Binding-site contacts:
Ligand atom O2 contacts residue THR88 of chain 1.C at 3.4 Å.
Ligand atom O4 contacts residue TYR87 of chain 1.C at 3.2 Å.
Ligand atom CD1 contacts residue GLY29 of chain 1.C at 3.3 Å.
Ligand atom C21 contacts residue GLY50 of chain 1.C at 3.6 Å.
Ligand atom CH3 contacts residue GLY27 of chain 1.C at 3.7 Å.
Ligand atom CD21 contacts residue TYR87 of chain 1.C at 3.7 Å (hydrophobic).
Ligand atom CD1 contacts residue GLN28 of chain 1.C at 3.4 Å.
Ligand atom O3 contacts residue ASP48 of chain 1.C at 2.5 Å (salt-bridge).
Ligand atom O1 contacts residue GLY246 of chain 1.C at 3.4 Å (h-bond).
Ligand atom C41 contacts residue PRO86 of chain 1.C at 3.6 Å (hydrophobic).
Ligand atom CA3 contacts residue GLY50 of chain 1.C at 3.6 Å.
Ligand atom CH3 contacts residue THR248 of chain 1.C at 3.2 Å.
Ligand atom O4 contacts residue THR88 of chain 1.C at 3.1 Å (h-bond).
Ligand atom O3 contacts residue GLY246 of chain 1.C at 3.5 Å.
Ligand atom CB1 contacts residue THR88 of chain 1.C at 3.7 Å.
Ligand atom C4 contacts residue GLY50 of chain 1.C at 3.7 Å.
Ligand atom C41 contacts residue VAL85 of chain 1.C at 3.6 Å (hydrophobic).
Ligand atom CM contacts residue ASP244 of chain 1.C at 3.2 Å.
Ligand atom CD1 contacts residue GLY27 of chain 1.C at 3.3 Å.
Ligand atom N3 contacts residue GLY50 of chain 1.C at 2.9 Å (h-bond).
Ligand atom C contacts residue THR248 of chain 1.C at 3.5 Å.
Ligand atom C11 contacts residue TYR214 of chain 1.C at 3.7 Å (hydrophobic).
Ligand atom CA3 contacts residue ASP244 of chain 1.C at 3.7 Å.
Ligand atom N2 contacts residue GLY246 of chain 1.C at 3.3 Å (h-bond).
Ligand atom CD2 contacts residue GLN28 of chain 1.C at 3.7 Å.
Ligand atom CG contacts residue GLY246 of chain 1.C at 3.4 Å.
Ligand atom CD1 contacts residue THR248 of chain 1.C at 3.3 Å.
Ligand atom CD2 contacts residue LEU46 of chain 1.C at 3.7 Å (hydrophobic).
Ligand atom C3 contacts residue ASP244 of chain 1.C at 3.5 Å.
Ligand atom N contacts residue GLY27 of chain 1.C at 3.6 Å (h-bond).
Ligand atom N contacts residue THR248 of chain 1.C at 3.0 Å (h-bond).
Ligand atom CD21 contacts residue GLN89 of chain 1.C at 3.3 Å.
Ligand atom CE contacts residue GLN89 of chain 1.C at 3.2 Å.
Ligand atom O1 contacts residue THR247 of chain 1.C at 3.2 Å.
Ligand atom SD contacts residue ARG251 of chain 1.C at 3.7 Å.
Ligand atom O1 contacts residue THR248 of chain 1.C at 2.9 Å (h-bond).
Ligand atom O3 contacts residue ASP244 of chain 1.C at 2.7 Å (salt-bridge).
Ligand atom O2 contacts residue GLN89 of chain 1.C at 3.0 Å (h-bond).
Ligand atom CD21 contacts residue PHE124 of chain 1.C at 3.8 Å (hydrophobic).
Ligand atom C31 contacts residue ILE142 of chain 1.C at 3.6 Å (hydrophobic).

This protein binds this small molecule.
Small molecule (SMILES): CCCCNC(=O)[C@H](C)C[C@H](O)[C@H](CC(C)C)NC(=O)[C@H](CCSC)NC(=O)[C@H](CC(C)C)NC(C)=O

Sequence of chain 1.C:
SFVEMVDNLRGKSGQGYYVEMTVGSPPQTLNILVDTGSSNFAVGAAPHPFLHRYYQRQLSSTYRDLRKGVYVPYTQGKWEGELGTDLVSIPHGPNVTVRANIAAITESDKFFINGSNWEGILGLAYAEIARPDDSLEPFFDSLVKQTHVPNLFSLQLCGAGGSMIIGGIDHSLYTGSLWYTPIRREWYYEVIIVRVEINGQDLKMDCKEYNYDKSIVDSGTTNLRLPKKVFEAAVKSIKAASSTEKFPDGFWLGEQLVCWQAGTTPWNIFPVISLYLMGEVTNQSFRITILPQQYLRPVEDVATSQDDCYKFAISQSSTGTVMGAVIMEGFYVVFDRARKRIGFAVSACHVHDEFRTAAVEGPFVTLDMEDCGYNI